Binding-site contacts:
Ligand atom OP2 contacts residue MG1 of chain 1.BR at 3.9 Å.
Ligand atom OP1 contacts residue MG1 of chain 1.SR at 3.9 Å.

The small molecule below binds the protein below.
Small molecule (SMILES): Nc1nc(=O)c2ncn([C@@H]3O[C@H](CO[P](=O)(O)O[C@H]4[C@@H](O)[C@H](n5ccc(=O)[nH]c5=O)O[C@@H]4CO[P](=O)(O)O[C@H]4[C@@H](O)[C@H](n5cnc6c(N)ncnc65)O[C@@H]4CO[P](=O)(O)O[C@H]4[C@@H](O)[C@H](n5cnc6c(N)ncnc65)O[C@@H]4CO[P](=O)(O)O[C@H]4[C@@H](O)[C@H](n5cnc6c(N)ncnc65)O[C@@H]4COP(=O)=O)[C@@H](O)[C@H]3O)c2[nH]1